A small-molecule ligand and the protein it binds are described below.
Small molecule (SMILES): CC(=O)N[C@H]1[C@H]([C@H](O)[C@H](O)CO)O[C@@](O[C@@H]2[C@@H](O)[C@H](O)O[C@H](CO)[C@@H]2O)(C(=O)O)C[C@@H]1O

Sequence of chain 1.E:
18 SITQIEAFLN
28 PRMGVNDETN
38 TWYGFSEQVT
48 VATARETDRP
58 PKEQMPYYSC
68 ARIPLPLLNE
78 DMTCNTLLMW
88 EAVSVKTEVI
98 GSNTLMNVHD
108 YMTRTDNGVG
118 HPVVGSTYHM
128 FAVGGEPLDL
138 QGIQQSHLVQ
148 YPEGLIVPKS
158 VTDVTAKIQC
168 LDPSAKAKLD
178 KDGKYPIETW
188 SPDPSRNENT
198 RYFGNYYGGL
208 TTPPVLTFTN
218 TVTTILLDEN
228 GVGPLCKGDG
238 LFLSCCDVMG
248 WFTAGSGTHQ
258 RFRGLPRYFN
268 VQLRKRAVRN

Binding-site contacts:
Ligand atom C10 contacts residue VAL48 of chain 1.A at 4.1 Å (hydrophobic).
Ligand atom O10 contacts residue THR54 of chain 1.A at 3.4 Å (h-bond).
Ligand atom C10 contacts residue PRO57 of chain 1.A at 4.3 Å (hydrophobic).
Ligand atom C7 contacts residue THR47 of chain 1.A at 3.6 Å.
Ligand atom C4 contacts residue ARG56 of chain 1.A at 3.6 Å.
Ligand atom C9 contacts residue VAL48 of chain 1.A at 3.3 Å (hydrophobic).
Ligand atom C10 contacts residue ALA49 of chain 1.A at 3.9 Å (hydrophobic).
Ligand atom O4 contacts residue ARG56 of chain 1.A at 2.6 Å (salt-bridge).
Ligand atom C5 contacts residue THR47 of chain 1.A at 3.7 Å.
Ligand atom O9 contacts residue THR47 of chain 1.A at 3.4 Å.
Ligand atom C4 contacts residue THR47 of chain 1.A at 4.1 Å.
Ligand atom O9 contacts residue VAL48 of chain 1.A at 2.9 Å (h-bond).
Ligand atom C11 contacts residue ALA49 of chain 1.A at 3.8 Å (hydrophobic).
Ligand atom C10 contacts residue THR47 of chain 1.A at 3.7 Å.
Ligand atom C8 contacts residue THR47 of chain 1.A at 4.0 Å.
Ligand atom C6 contacts residue THR47 of chain 1.A at 3.5 Å.
Ligand atom C9 contacts residue THR47 of chain 1.A at 4.3 Å.
Ligand atom C11 contacts residue VAL48 of chain 1.A at 4.1 Å (hydrophobic).
Ligand atom O1B contacts residue THR47 of chain 1.A at 3.9 Å.
Ligand atom O7 contacts residue ALA49 of chain 1.A at 4.0 Å.
Ligand atom N5 contacts residue THR47 of chain 1.A at 2.9 Å (h-bond).
Ligand atom C7 contacts residue VAL48 of chain 1.A at 3.3 Å (hydrophobic).
Ligand atom C11 contacts residue PRO57 of chain 1.A at 3.8 Å (hydrophobic).
Ligand atom C9 contacts residue ARG111 of chain 1.E at 3.5 Å.
Ligand atom N5 contacts residue VAL48 of chain 1.A at 4.4 Å.
Ligand atom O7 contacts residue VAL48 of chain 1.A at 2.8 Å (h-bond).
Ligand atom C11 contacts residue THR47 of chain 1.A at 3.6 Å.
Ligand atom C11 contacts residue ASP55 of chain 1.A at 3.9 Å.
Ligand atom C11 contacts residue ARG56 of chain 1.A at 3.5 Å.
Ligand atom O10 contacts residue ARG56 of chain 1.A at 3.0 Å (salt-bridge).
Ligand atom C10 contacts residue ARG56 of chain 1.A at 3.3 Å.
Ligand atom C5 contacts residue ARG56 of chain 1.A at 4.1 Å.
Ligand atom O8 contacts residue THR47 of chain 1.A at 3.4 Å.
Ligand atom O7 contacts residue THR50 of chain 1.A at 4.1 Å.
Ligand atom N5 contacts residue ARG56 of chain 1.A at 3.5 Å (salt-bridge).
Ligand atom C11 contacts residue HIS106 of chain 1.E at 3.9 Å.
Ligand atom O10 contacts residue ALA49 of chain 1.A at 3.6 Å.
Ligand atom O9 contacts residue ARG111 of chain 1.E at 2.9 Å (salt-bridge).
Ligand atom O10 contacts residue ASP55 of chain 1.A at 3.8 Å.
Ligand atom C8 contacts residue VAL48 of chain 1.A at 3.9 Å (hydrophobic).

Sequence of chain 1.A:
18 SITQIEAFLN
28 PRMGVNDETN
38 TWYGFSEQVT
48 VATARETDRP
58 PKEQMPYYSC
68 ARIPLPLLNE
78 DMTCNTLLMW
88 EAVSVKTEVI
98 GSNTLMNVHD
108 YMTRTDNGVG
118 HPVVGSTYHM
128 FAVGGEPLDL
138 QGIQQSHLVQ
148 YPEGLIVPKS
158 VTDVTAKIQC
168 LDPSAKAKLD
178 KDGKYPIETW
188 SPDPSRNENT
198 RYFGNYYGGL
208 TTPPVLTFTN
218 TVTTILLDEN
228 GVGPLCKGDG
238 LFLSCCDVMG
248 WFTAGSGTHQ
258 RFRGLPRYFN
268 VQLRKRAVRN